This protein binds this small molecule.
Small molecule (SMILES): CC(=O)N[C@H]1[C@H](O[C@H]2[C@H](O)[C@@H](NC(C)=O)CO[C@@H]2CO)O[C@H](CO)[C@@H](O)[C@@H]1O

Sequence of chain 1.A:
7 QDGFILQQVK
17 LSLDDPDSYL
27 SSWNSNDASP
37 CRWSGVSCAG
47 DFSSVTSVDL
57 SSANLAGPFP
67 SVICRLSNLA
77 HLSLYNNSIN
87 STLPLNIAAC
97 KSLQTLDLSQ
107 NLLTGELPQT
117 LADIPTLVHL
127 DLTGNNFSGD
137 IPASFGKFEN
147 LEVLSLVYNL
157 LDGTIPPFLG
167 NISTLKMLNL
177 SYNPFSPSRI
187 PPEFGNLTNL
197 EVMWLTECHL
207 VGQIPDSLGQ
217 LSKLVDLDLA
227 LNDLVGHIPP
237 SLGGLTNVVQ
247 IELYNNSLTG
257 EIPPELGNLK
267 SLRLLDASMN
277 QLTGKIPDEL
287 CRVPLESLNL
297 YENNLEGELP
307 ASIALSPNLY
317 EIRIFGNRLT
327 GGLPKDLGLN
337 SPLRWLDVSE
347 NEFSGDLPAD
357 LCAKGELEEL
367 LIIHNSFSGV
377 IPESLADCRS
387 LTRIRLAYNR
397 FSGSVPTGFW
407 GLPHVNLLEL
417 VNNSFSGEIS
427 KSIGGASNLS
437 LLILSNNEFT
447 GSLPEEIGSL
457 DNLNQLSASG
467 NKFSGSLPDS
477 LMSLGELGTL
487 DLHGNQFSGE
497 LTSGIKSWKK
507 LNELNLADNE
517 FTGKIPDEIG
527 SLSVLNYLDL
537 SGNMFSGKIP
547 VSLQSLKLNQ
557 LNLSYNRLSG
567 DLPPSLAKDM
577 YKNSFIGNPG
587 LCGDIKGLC

Binding-site contacts:
Ligand atom C7 contacts residue ASN82 of chain 1.A at 3.5 Å.
Ligand atom C7 contacts residue TYR81 of chain 1.A at 3.8 Å (hydrophobic).
Ligand atom O7 contacts residue ASN82 of chain 1.A at 3.6 Å.
Ligand atom O6 contacts residue ALA59 of chain 1.A at 4.5 Å.
Ligand atom C1 contacts residue EDO1 of chain 1.S at 4.1 Å.
Ligand atom C1 contacts residue SER58 of chain 1.A at 3.7 Å.
Ligand atom O7 contacts residue TYR81 of chain 1.A at 3.8 Å.
Ligand atom C5 contacts residue EDO1 of chain 1.S at 3.6 Å.
Ligand atom C6 contacts residue EDO1 of chain 1.S at 3.6 Å.
Ligand atom C8 contacts residue ASN60 of chain 1.A at 4.0 Å.
Ligand atom O7 contacts residue SER58 of chain 1.A at 4.0 Å.
Ligand atom C4 contacts residue ASN82 of chain 1.A at 4.2 Å.
Ligand atom O5 contacts residue SER58 of chain 1.A at 3.3 Å.
Ligand atom C1 contacts residue ASN82 of chain 1.A at 1.4 Å.
Ligand atom C8 contacts residue TYR81 of chain 1.A at 3.4 Å (hydrophobic).
Ligand atom O5 contacts residue EDO1 of chain 1.S at 3.3 Å (h-bond).
Ligand atom C5 contacts residue SER58 of chain 1.A at 4.5 Å.
Ligand atom N2 contacts residue ASN82 of chain 1.A at 2.9 Å (h-bond).
Ligand atom O5 contacts residue ASN82 of chain 1.A at 2.3 Å (h-bond).
Ligand atom C2 contacts residue ASN82 of chain 1.A at 2.5 Å.
Ligand atom C2 contacts residue SER58 of chain 1.A at 4.1 Å.
Ligand atom O6 contacts residue SER58 of chain 1.A at 2.7 Å (h-bond).
Ligand atom O6 contacts residue EDO1 of chain 1.S at 4.3 Å.
Ligand atom C3 contacts residue ASN82 of chain 1.A at 3.8 Å.
Ligand atom C6 contacts residue SER58 of chain 1.A at 3.8 Å.
Ligand atom C8 contacts residue ASP23 of chain 1.A at 4.2 Å.
Ligand atom C5 contacts residue ASN82 of chain 1.A at 3.6 Å.